Binding-site contacts:
Ligand atom C1 contacts residue HIS149 of chain 17.A at 3.5 Å.
Ligand atom C3 contacts residue ASN153 of chain 17.A at 3.9 Å.
Ligand atom O4 contacts residue HIS149 of chain 17.A at 4.3 Å.
Ligand atom C6 contacts residue HIS149 of chain 17.A at 4.3 Å.
Ligand atom N2 contacts residue HIS149 of chain 17.A at 4.3 Å.
Ligand atom C6 contacts residue GLY156 of chain 17.A at 4.0 Å.
Ligand atom O5 contacts residue ASN153 of chain 17.A at 2.2 Å (h-bond).
Ligand atom C8 contacts residue ASN153 of chain 17.A at 4.4 Å.
Ligand atom O6 contacts residue HIS158 of chain 17.A at 4.2 Å.
Ligand atom C4 contacts residue ASN153 of chain 17.A at 4.2 Å.
Ligand atom C5 contacts residue THR155 of chain 17.A at 4.0 Å.
Ligand atom C5 contacts residue ASN153 of chain 17.A at 3.6 Å.
Ligand atom O7 contacts residue HIS149 of chain 17.A at 3.3 Å.
Ligand atom C2 contacts residue HIS149 of chain 17.A at 3.5 Å.
Ligand atom C5 contacts residue HIS158 of chain 17.A at 4.4 Å.
Ligand atom C5 contacts residue HIS149 of chain 17.A at 3.6 Å.
Ligand atom C5 contacts residue GLY156 of chain 17.A at 4.3 Å.
Ligand atom O5 contacts residue GLY156 of chain 17.A at 4.2 Å.
Ligand atom O5 contacts residue THR155 of chain 17.A at 3.4 Å (h-bond).
Ligand atom C8 contacts residue GLY102 of chain 28.A at 3.6 Å.
Ligand atom O6 contacts residue HIS149 of chain 17.A at 3.2 Å.
Ligand atom C1 contacts residue ASN153 of chain 17.A at 1.4 Å.
Ligand atom C7 contacts residue HIS149 of chain 17.A at 4.3 Å.
Ligand atom C2 contacts residue ASN153 of chain 17.A at 2.6 Å.
Ligand atom C6 contacts residue HIS158 of chain 17.A at 4.2 Å.
Ligand atom C1 contacts residue THR155 of chain 17.A at 3.3 Å.
Ligand atom C3 contacts residue HIS149 of chain 17.A at 4.0 Å.
Ligand atom C7 contacts residue ASN153 of chain 17.A at 4.1 Å.
Ligand atom O3 contacts residue HIS149 of chain 17.A at 4.0 Å.
Ligand atom O5 contacts residue HIS158 of chain 17.A at 3.4 Å.
Ligand atom C1 contacts residue HIS158 of chain 17.A at 4.1 Å.
Ligand atom N2 contacts residue ASN153 of chain 17.A at 3.1 Å (h-bond).
Ligand atom O5 contacts residue HIS149 of chain 17.A at 3.6 Å.
Ligand atom C4 contacts residue HIS149 of chain 17.A at 3.4 Å.

Sequence of chain 28.A:
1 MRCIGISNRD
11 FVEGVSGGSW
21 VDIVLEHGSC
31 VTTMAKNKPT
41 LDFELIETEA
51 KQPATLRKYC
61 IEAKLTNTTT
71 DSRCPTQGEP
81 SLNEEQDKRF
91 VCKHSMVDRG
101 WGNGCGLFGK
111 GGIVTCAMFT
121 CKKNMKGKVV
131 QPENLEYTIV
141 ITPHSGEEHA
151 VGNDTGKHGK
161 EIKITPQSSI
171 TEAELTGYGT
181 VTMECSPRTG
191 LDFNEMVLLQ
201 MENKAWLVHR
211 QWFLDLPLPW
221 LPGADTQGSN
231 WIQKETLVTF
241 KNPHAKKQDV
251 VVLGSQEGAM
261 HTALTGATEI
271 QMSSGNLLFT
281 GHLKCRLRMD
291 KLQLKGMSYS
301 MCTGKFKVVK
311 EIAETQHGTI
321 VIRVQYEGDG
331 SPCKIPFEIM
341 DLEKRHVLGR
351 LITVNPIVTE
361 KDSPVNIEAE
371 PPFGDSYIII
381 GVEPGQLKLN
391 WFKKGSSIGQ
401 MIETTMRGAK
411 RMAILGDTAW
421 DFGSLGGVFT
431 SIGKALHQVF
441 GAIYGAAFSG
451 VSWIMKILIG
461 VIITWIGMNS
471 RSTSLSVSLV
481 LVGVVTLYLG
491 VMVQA

This small molecule binds to this protein.
Small molecule (SMILES): CC(=O)N[C@H]1[C@H](O[C@H]2[C@H](O)[C@@H](NC(C)=O)CO[C@@H]2CO)O[C@H](CO)[C@@H](O)[C@@H]1O

Sequence of chain 17.A:
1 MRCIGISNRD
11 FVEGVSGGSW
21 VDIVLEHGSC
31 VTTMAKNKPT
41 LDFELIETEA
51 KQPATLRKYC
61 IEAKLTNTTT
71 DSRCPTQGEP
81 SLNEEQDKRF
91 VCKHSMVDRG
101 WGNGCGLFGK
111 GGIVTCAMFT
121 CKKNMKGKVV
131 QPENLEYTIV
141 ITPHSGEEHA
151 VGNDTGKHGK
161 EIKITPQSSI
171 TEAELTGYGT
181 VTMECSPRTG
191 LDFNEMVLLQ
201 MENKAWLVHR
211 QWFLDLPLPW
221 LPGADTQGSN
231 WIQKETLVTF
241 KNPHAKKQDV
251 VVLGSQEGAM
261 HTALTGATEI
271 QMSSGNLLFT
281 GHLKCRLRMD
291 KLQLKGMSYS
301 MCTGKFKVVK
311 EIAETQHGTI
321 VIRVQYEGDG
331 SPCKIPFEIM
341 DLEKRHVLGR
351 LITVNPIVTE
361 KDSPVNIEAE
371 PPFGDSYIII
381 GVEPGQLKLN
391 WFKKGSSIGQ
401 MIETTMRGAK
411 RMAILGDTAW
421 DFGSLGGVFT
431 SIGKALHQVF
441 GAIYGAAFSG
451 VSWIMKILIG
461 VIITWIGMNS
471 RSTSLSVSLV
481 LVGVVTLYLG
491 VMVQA